Binding-site contacts:
Ligand atom O1A contacts residue SER613 of chain 1.A at 2.5 Å (h-bond).
Ligand atom C8 contacts residue SER613 of chain 1.A at 3.6 Å.
Ligand atom O2A contacts residue LYS615 of chain 1.A at 2.9 Å (salt-bridge).
Ligand atom O5' contacts residue GLY612 of chain 1.A at 2.9 Å (h-bond).
Ligand atom N6 contacts residue SER613 of chain 1.A at 2.7 Å (h-bond).
Ligand atom N7 contacts residue GLY612 of chain 1.A at 2.8 Å (h-bond).
Ligand atom C5 contacts residue GLY614 of chain 1.A at 3.1 Å.
Ligand atom O4' contacts residue GLY612 of chain 1.A at 3.6 Å.
Ligand atom O1A contacts residue GLY612 of chain 1.A at 3.1 Å (h-bond).
Ligand atom O3A contacts residue SER611 of chain 1.A at 3.3 Å.
Ligand atom N7 contacts residue SER613 of chain 1.A at 2.9 Å.
Ligand atom O3A contacts residue GLY612 of chain 1.A at 2.7 Å (h-bond).
Ligand atom N3 contacts residue GLY614 of chain 1.A at 3.7 Å.
Ligand atom C6 contacts residue GLY614 of chain 1.A at 3.7 Å.
Ligand atom N3B contacts residue SER611 of chain 1.A at 3.6 Å.
Ligand atom C6 contacts residue SER613 of chain 1.A at 3.0 Å.
Ligand atom C4 contacts residue GLY614 of chain 1.A at 3.4 Å.
Ligand atom O1A contacts residue GLY614 of chain 1.A at 2.3 Å (h-bond).
Ligand atom C5' contacts residue GLY614 of chain 1.A at 3.5 Å.
Ligand atom O1A contacts residue LYS615 of chain 1.A at 2.5 Å (salt-bridge).
Ligand atom PA contacts residue SER613 of chain 1.A at 3.5 Å.
Ligand atom PA contacts residue GLY614 of chain 1.A at 3.0 Å.
Ligand atom O2A contacts residue THR616 of chain 1.A at 2.4 Å (h-bond).
Ligand atom O2B contacts residue GLU617 of chain 1.A at 3.8 Å.
Ligand atom C8 contacts residue GLY614 of chain 1.A at 3.3 Å.
Ligand atom N3B contacts residue GLY612 of chain 1.A at 3.0 Å (h-bond).
Ligand atom PA contacts residue LYS615 of chain 1.A at 3.2 Å.
Ligand atom O2A contacts residue GLU617 of chain 1.A at 2.5 Å (salt-bridge).
Ligand atom O3A contacts residue THR616 of chain 1.A at 3.6 Å.
Ligand atom PA contacts residue GLY612 of chain 1.A at 3.1 Å.
Ligand atom O1A contacts residue THR616 of chain 1.A at 3.6 Å (h-bond).
Ligand atom C8 contacts residue GLY612 of chain 1.A at 2.8 Å.
Ligand atom O5' contacts residue SER613 of chain 1.A at 3.5 Å (h-bond).
Ligand atom O5' contacts residue GLY614 of chain 1.A at 3.0 Å (h-bond).
Ligand atom N9 contacts residue GLY614 of chain 1.A at 3.5 Å (h-bond).
Ligand atom PB contacts residue GLY612 of chain 1.A at 3.4 Å.
Ligand atom O2A contacts residue GLY614 of chain 1.A at 2.8 Å.
Ligand atom C5 contacts residue SER613 of chain 1.A at 3.1 Å.
Ligand atom PA contacts residue THR616 of chain 1.A at 3.3 Å.
Ligand atom N7 contacts residue GLY614 of chain 1.A at 3.0 Å (h-bond).

A protein and the small-molecule ligand that binds it are described below.
Small molecule (SMILES): Nc1ncnc2c1ncn2[C@@H]1O[C@H](CO[P](=O)(O)O[P](=O)(O)NP(=O)(O)O)[C@@H](O)[C@H]1O

Sequence of chain 1.A:
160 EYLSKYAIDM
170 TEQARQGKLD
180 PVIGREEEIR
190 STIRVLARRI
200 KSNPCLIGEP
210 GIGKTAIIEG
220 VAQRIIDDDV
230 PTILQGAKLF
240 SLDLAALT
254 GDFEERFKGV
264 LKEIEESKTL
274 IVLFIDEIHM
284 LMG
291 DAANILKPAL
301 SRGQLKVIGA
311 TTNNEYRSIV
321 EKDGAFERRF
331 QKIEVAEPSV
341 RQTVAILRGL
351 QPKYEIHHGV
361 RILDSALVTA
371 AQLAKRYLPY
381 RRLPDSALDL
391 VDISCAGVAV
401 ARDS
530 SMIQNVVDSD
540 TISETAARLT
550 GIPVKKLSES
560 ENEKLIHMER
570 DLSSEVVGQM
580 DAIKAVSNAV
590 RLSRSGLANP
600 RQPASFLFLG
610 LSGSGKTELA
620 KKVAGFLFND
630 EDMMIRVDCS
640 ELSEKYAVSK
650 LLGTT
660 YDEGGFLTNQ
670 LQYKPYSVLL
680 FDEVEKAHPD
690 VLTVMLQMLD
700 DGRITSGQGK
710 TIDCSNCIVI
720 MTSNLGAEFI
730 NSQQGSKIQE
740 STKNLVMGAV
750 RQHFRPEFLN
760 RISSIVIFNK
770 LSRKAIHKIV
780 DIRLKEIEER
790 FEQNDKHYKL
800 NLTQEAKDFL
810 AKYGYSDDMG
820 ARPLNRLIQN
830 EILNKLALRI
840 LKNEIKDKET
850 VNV